A protein and the small-molecule ligand that binds it are described below.
Small molecule (SMILES): Cc1cnn(-c2ccc(OCc3ccccc3)c(C(=O)O)c2)c1-c1ccc(Cl)c(F)c1

Sequence of chain 1.A:
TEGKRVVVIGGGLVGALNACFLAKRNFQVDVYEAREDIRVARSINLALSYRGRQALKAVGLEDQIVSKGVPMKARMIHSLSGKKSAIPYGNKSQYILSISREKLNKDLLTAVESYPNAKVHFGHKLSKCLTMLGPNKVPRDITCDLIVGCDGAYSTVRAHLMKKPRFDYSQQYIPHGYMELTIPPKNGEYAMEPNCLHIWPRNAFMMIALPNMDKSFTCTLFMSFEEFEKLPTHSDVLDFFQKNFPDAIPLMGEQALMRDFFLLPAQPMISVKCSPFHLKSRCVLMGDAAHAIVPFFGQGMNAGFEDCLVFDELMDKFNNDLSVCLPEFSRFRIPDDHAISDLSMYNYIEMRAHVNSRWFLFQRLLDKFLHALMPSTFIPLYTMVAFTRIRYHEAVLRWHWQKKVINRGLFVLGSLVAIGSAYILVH

Binding-site contacts:
Ligand atom C7 contacts residue ASN365 of chain 1.A at 3.4 Å.
Ligand atom C14 contacts residue ARG87 of chain 1.A at 3.5 Å.
Ligand atom C3 contacts residue ARG382 of chain 1.A at 3.2 Å.
Ligand atom C9 contacts residue ASN365 of chain 1.A at 3.6 Å.
Ligand atom F21 contacts residue ILE226 of chain 1.A at 3.7 Å.
Ligand atom CL1 contacts residue PHE240 of chain 1.A at 3.6 Å.
Ligand atom C8 contacts residue ARG382 of chain 1.A at 3.7 Å.
Ligand atom C16 contacts residue TYR400 of chain 1.A at 3.3 Å (hydrophobic).
Ligand atom C6 contacts residue VAL373 of chain 1.A at 3.6 Å (hydrophobic).
Ligand atom C4 contacts residue ARG382 of chain 1.A at 3.6 Å.
Ligand atom C9 contacts residue MET369 of chain 1.A at 3.7 Å (hydrophobic).
Ligand atom C31 contacts residue FAD1 of chain 1.C at 3.7 Å.
Ligand atom O10 contacts residue ARG382 of chain 1.A at 2.9 Å (salt-bridge).
Ligand atom N20 contacts residue LEU215 of chain 1.A at 3.7 Å.
Ligand atom O12 contacts residue TYR400 of chain 1.A at 3.5 Å.
Ligand atom C15 contacts residue TYR400 of chain 1.A at 3.6 Å (hydrophobic).
Ligand atom O12 contacts residue ARG382 of chain 1.A at 2.7 Å (salt-bridge).
Ligand atom C25 contacts residue ILE226 of chain 1.A at 3.4 Å (hydrophobic).
Ligand atom C26 contacts residue ILE226 of chain 1.A at 3.4 Å (hydrophobic).
Ligand atom C18 contacts residue LEU215 of chain 1.A at 3.7 Å (hydrophobic).
Ligand atom C31 contacts residue ILE226 of chain 1.A at 3.7 Å (hydrophobic).
Ligand atom C4 contacts residue GLN381 of chain 1.A at 3.6 Å.
Ligand atom F21 contacts residue ILE217 of chain 1.A at 3.6 Å.
Ligand atom O12 contacts residue ARG87 of chain 1.A at 3.4 Å (salt-bridge).
Ligand atom N19 contacts residue LEU215 of chain 1.A at 3.6 Å.
Ligand atom C24 contacts residue PRO313 of chain 1.A at 3.6 Å (hydrophobic).
Ligand atom C1 contacts residue PHE314 of chain 1.A at 3.3 Å (hydrophobic).
Ligand atom O13 contacts residue TYR101 of chain 1.A at 3.1 Å (h-bond).
Ligand atom C2 contacts residue PHE314 of chain 1.A at 3.5 Å (hydrophobic).
Ligand atom O13 contacts residue ARG87 of chain 1.A at 2.8 Å (salt-bridge).
Ligand atom C7 contacts residue MET369 of chain 1.A at 3.7 Å (hydrophobic).
Ligand atom C18 contacts residue TYR400 of chain 1.A at 3.5 Å (hydrophobic).
Ligand atom CL1 contacts residue MET369 of chain 1.A at 3.5 Å.
Ligand atom O13 contacts residue PHE378 of chain 1.A at 3.7 Å.
Ligand atom F21 contacts residue MET369 of chain 1.A at 3.5 Å.
Ligand atom C14 contacts residue TYR400 of chain 1.A at 3.7 Å (hydrophobic).
Ligand atom C9 contacts residue PHE378 of chain 1.A at 3.7 Å (hydrophobic).
Ligand atom N19 contacts residue TYR400 of chain 1.A at 2.7 Å (h-bond).
Ligand atom C2 contacts residue ASN365 of chain 1.A at 3.5 Å.
Ligand atom C14 contacts residue ARG382 of chain 1.A at 3.7 Å.